Binding-site contacts:
Ligand atom O7 contacts residue ASN299 of chain 1.C at 3.5 Å (h-bond).
Ligand atom C7 contacts residue ASN299 of chain 1.C at 4.0 Å.
Ligand atom C2 contacts residue ASN301 of chain 1.C at 2.5 Å.
Ligand atom C5 contacts residue ASN301 of chain 1.C at 3.8 Å.
Ligand atom O5 contacts residue ASN301 of chain 1.C at 2.4 Å (h-bond).
Ligand atom C8 contacts residue ASN301 of chain 1.C at 4.0 Å.
Ligand atom C1 contacts residue ASN301 of chain 1.C at 1.5 Å.
Ligand atom C8 contacts residue GLU300 of chain 1.C at 4.1 Å.
Ligand atom C3 contacts residue ASN301 of chain 1.C at 3.8 Å.
Ligand atom C4 contacts residue ASN301 of chain 1.C at 4.3 Å.
Ligand atom O7 contacts residue ASN301 of chain 1.C at 3.2 Å (h-bond).
Ligand atom C8 contacts residue ASN299 of chain 1.C at 3.6 Å.
Ligand atom C7 contacts residue ASN301 of chain 1.C at 3.2 Å.
Ligand atom N2 contacts residue ASN301 of chain 1.C at 2.9 Å (h-bond).

Sequence of chain 1.C:
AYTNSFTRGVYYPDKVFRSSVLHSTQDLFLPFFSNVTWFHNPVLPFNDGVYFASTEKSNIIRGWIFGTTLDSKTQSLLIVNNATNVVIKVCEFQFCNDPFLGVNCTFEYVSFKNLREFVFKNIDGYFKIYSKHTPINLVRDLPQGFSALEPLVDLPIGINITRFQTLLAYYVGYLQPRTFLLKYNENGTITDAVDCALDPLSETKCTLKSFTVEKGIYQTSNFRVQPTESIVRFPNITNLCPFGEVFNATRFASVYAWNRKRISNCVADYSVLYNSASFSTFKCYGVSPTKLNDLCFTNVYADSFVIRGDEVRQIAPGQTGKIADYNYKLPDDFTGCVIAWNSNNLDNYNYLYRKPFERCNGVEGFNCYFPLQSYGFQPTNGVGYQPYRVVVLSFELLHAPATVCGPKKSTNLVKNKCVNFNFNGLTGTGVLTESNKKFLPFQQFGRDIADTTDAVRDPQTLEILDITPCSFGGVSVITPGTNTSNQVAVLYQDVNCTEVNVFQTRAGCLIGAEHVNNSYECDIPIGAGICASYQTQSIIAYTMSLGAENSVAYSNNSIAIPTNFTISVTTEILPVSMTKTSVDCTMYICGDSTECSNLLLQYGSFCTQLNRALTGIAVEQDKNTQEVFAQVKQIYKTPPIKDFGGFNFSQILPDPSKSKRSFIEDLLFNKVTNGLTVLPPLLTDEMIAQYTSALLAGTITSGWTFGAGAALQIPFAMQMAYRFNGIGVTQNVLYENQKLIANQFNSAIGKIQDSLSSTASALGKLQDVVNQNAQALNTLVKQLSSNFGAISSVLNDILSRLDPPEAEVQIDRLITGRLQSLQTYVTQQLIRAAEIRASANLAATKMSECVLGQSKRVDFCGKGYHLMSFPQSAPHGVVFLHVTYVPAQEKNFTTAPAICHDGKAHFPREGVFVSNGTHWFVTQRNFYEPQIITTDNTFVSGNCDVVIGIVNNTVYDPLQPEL

The small molecule below binds the protein below.
Small molecule (SMILES): CC(=O)N[C@@H]1[C@@H](O)[C@H](O)[C@@H](CO)O[C@H]1O